Sequence of chain 1.C:
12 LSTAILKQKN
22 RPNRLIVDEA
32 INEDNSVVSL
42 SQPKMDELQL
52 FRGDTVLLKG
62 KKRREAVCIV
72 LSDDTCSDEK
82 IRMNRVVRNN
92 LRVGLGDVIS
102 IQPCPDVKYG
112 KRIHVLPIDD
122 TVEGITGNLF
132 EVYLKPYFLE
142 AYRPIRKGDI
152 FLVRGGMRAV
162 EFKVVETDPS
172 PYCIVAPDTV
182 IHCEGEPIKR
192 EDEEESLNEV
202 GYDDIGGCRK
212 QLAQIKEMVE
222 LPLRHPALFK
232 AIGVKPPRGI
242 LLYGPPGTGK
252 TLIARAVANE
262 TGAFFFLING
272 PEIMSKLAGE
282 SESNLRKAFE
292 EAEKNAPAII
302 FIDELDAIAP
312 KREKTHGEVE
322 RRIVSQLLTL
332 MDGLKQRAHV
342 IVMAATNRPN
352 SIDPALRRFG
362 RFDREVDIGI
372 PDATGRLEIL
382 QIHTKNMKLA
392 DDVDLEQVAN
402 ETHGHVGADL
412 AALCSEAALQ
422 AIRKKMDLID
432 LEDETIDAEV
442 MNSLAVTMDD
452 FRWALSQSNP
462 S

Binding-site contacts:
Ligand atom O2B contacts residue LYS251 of chain 1.C at 2.8 Å (salt-bridge).
Ligand atom O1A contacts residue LYS251 of chain 1.C at 3.7 Å.
Ligand atom O1B contacts residue THR252 of chain 1.C at 2.7 Å (h-bond).
Ligand atom O3B contacts residue LYS251 of chain 1.C at 3.7 Å.
Ligand atom O3G contacts residue ASN348 of chain 1.C at 3.1 Å (h-bond).
Ligand atom O1B contacts residue MG1 of chain 1.L at 2.0 Å.
Ligand atom C8 contacts residue GLY248 of chain 1.C at 3.5 Å.
Ligand atom O2B contacts residue GLY250 of chain 1.C at 2.9 Å (h-bond).
Ligand atom N6 contacts residue THR249 of chain 1.C at 3.4 Å (h-bond).
Ligand atom O3A contacts residue GLY250 of chain 1.C at 3.5 Å (h-bond).
Ligand atom N1 contacts residue ILE380 of chain 1.C at 3.4 Å.
Ligand atom N7 contacts residue THR249 of chain 1.C at 3.1 Å (h-bond).
Ligand atom N6 contacts residue GLY207 of chain 1.C at 2.8 Å (h-bond).
Ligand atom C6 contacts residue GLY207 of chain 1.C at 3.6 Å.
Ligand atom PG contacts residue MG1 of chain 1.L at 3.0 Å.
Ligand atom O2' contacts residue HIS384 of chain 1.C at 3.0 Å.
Ligand atom S1G contacts residue ARG359 of chain 1.D at 3.2 Å.
Ligand atom PB contacts residue LYS251 of chain 1.C at 3.6 Å.
Ligand atom C8 contacts residue ALA409 of chain 1.C at 3.6 Å (hydrophobic).
Ligand atom S1G contacts residue ASN348 of chain 1.C at 3.3 Å (h-bond).
Ligand atom O1A contacts residue LEU253 of chain 1.C at 3.1 Å (h-bond).
Ligand atom O4' contacts residue GLY408 of chain 1.C at 3.6 Å.
Ligand atom O1A contacts residue THR252 of chain 1.C at 3.5 Å (h-bond).
Ligand atom O3B contacts residue MG1 of chain 1.L at 3.4 Å.
Ligand atom O4' contacts residue ALA409 of chain 1.C at 3.3 Å.
Ligand atom O3G contacts residue LYS251 of chain 1.C at 2.7 Å (salt-bridge).
Ligand atom C2 contacts residue ASP205 of chain 1.C at 3.5 Å.
Ligand atom N7 contacts residue GLY250 of chain 1.C at 3.5 Å.
Ligand atom O3A contacts residue GLY248 of chain 1.C at 3.4 Å.
Ligand atom N6 contacts residue ILE206 of chain 1.C at 3.3 Å.
Ligand atom O1A contacts residue GLY250 of chain 1.C at 3.3 Å.
Ligand atom PB contacts residue MG1 of chain 1.L at 3.2 Å.
Ligand atom O2G contacts residue MG1 of chain 1.L at 1.9 Å.
Ligand atom C5' contacts residue PHE360 of chain 1.D at 3.6 Å (hydrophobic).
Ligand atom O2B contacts residue THR249 of chain 1.C at 3.2 Å (h-bond).
Ligand atom N7 contacts residue GLY408 of chain 1.C at 3.5 Å.
Ligand atom O3B contacts residue GLY248 of chain 1.C at 2.9 Å (h-bond).
Ligand atom C2 contacts residue GLY207 of chain 1.C at 3.6 Å.
Ligand atom C8 contacts residue GLY408 of chain 1.C at 3.4 Å.
Ligand atom N1 contacts residue GLY207 of chain 1.C at 2.8 Å (h-bond).

Sequence of chain 1.D:
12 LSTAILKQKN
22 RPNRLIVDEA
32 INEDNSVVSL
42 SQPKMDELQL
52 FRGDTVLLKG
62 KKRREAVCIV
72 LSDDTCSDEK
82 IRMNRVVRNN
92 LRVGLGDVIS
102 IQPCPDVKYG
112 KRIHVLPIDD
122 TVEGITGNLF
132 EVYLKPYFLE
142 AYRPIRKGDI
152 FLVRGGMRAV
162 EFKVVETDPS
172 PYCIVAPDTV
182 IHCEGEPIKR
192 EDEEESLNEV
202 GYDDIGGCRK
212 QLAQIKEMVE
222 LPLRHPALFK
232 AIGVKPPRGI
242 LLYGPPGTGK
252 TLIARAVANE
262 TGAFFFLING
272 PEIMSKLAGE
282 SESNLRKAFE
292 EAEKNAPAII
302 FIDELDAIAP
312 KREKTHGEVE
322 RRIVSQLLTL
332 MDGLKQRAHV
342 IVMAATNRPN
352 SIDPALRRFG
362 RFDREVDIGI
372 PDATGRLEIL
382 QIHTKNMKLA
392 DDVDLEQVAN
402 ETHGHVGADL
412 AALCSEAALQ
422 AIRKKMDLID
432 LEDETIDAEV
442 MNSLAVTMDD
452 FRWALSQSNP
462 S

A small-molecule ligand and the protein it binds are described below.
Small molecule (SMILES): Nc1ncnc2c1ncn2[C@@H]1O[C@H](COP(=O)(O)OP(=O)(O)OP(O)(O)=S)[C@@H](O)[C@H]1O